Sequence of chain 1.C:
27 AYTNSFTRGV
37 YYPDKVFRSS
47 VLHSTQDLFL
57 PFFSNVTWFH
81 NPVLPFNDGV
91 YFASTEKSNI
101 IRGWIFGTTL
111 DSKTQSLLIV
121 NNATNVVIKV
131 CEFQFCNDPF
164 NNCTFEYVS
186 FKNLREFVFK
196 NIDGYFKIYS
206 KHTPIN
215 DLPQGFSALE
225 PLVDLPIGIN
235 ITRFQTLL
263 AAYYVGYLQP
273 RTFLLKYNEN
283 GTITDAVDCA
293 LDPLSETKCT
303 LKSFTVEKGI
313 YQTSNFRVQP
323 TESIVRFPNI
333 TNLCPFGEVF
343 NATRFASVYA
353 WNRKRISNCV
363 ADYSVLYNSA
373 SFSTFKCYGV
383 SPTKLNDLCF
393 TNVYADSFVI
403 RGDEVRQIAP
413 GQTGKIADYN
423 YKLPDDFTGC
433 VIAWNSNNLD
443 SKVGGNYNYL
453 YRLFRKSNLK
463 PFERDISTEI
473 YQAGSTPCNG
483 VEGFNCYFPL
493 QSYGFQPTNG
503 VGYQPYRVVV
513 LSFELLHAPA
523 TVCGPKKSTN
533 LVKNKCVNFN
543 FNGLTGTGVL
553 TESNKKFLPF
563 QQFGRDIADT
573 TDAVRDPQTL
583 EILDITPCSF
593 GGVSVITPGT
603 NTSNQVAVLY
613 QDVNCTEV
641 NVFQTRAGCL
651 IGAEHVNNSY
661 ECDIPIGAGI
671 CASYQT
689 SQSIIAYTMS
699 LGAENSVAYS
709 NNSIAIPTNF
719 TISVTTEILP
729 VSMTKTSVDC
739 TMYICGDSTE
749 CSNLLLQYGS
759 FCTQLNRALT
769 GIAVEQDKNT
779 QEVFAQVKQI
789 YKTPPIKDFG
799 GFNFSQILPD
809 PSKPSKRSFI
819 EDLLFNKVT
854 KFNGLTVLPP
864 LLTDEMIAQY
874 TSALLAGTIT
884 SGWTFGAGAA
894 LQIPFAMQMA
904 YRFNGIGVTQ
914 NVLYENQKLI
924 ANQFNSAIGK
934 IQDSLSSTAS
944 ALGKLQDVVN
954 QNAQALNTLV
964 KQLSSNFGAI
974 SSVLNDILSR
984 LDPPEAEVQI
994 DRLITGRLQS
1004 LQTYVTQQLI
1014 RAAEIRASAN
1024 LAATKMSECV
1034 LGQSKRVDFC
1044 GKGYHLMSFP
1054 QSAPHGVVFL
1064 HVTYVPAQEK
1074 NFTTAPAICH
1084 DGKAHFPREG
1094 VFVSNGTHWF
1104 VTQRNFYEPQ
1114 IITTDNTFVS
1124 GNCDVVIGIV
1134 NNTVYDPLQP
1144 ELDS

This protein binds this small molecule.
Small molecule (SMILES): CC(=O)N[C@@H]1[C@@H](O)[C@H](O)[C@@H](CO)O[C@H]1O

Binding-site contacts:
Ligand atom C4 contacts residue ASN122 of chain 1.C at 4.2 Å.
Ligand atom O7 contacts residue ASN122 of chain 1.C at 4.3 Å.
Ligand atom C7 contacts residue ASN122 of chain 1.C at 4.0 Å.
Ligand atom N2 contacts residue ASN122 of chain 1.C at 3.2 Å (h-bond).
Ligand atom N2 contacts residue THR124 of chain 1.C at 4.5 Å.
Ligand atom C1 contacts residue ASN122 of chain 1.C at 1.4 Å.
Ligand atom C3 contacts residue ASN122 of chain 1.C at 3.9 Å.
Ligand atom C5 contacts residue ASN122 of chain 1.C at 3.4 Å.
Ligand atom C2 contacts residue ASN122 of chain 1.C at 2.8 Å.
Ligand atom O5 contacts residue ASN122 of chain 1.C at 2.2 Å (h-bond).